Sequence of chain 28.B:
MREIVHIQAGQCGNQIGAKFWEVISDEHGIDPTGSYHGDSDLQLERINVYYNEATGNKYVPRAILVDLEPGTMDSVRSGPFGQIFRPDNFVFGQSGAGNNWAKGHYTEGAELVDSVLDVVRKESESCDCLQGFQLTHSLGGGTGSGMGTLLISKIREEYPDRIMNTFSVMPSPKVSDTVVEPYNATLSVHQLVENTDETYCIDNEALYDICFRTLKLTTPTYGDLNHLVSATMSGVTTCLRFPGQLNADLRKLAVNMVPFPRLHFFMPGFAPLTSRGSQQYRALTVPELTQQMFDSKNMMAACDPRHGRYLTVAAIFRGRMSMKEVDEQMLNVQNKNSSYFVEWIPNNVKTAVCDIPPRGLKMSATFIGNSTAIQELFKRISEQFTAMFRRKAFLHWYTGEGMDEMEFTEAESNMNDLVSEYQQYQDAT

The protein below binds the small molecule below.
Small molecule (SMILES): CC(=O)O[C@H]1C(=O)[C@@]2(C)[C@H]([C@H](OC(=O)c3ccccc3)[C@]3(O)C[C@H](OC(=O)[C@H](O)[C@@H](NC(=O)c4ccccc4)c4ccccc4)C(C)=C1C3(C)C)[C@]1(OC(C)=O)CO[C@@H]1C[C@@H]2O

Binding-site contacts:
Ligand atom C40 contacts residue SER234 of chain 28.B at 2.9 Å.
Ligand atom O06 contacts residue PRO272 of chain 28.B at 3.8 Å.
Ligand atom C09 contacts residue HIS227 of chain 28.B at 3.9 Å.
Ligand atom O06 contacts residue LEU273 of chain 28.B at 3.4 Å.
Ligand atom C07 contacts residue HIS227 of chain 28.B at 2.7 Å.
Ligand atom C39 contacts residue SER234 of chain 28.B at 3.9 Å.
Ligand atom C06 contacts residue ASP224 of chain 28.B at 3.6 Å.
Ligand atom C41 contacts residue VAL23 of chain 28.B at 3.2 Å (hydrophobic).
Ligand atom C09 contacts residue LEU228 of chain 28.B at 4.1 Å (hydrophobic).
Ligand atom C19 contacts residue THR274 of chain 28.B at 3.3 Å.
Ligand atom O06 contacts residue LEU215 of chain 28.B at 3.6 Å.
Ligand atom C08 contacts residue HIS227 of chain 28.B at 3.3 Å.
Ligand atom C16 contacts residue PRO272 of chain 28.B at 4.0 Å (hydrophobic).
Ligand atom C14 contacts residue LEU215 of chain 28.B at 3.9 Å (hydrophobic).
Ligand atom O13 contacts residue GLY360 of chain 28.B at 3.6 Å (h-bond).
Ligand atom C07 contacts residue ASP224 of chain 28.B at 3.5 Å.
Ligand atom O12 contacts residue GLY360 of chain 28.B at 3.4 Å (h-bond).
Ligand atom C36 contacts residue HIS227 of chain 28.B at 3.3 Å.
Ligand atom C06 contacts residue HIS227 of chain 28.B at 2.8 Å.
Ligand atom O14 contacts residue HIS227 of chain 28.B at 2.2 Å (h-bond).
Ligand atom C44 contacts residue GLY360 of chain 28.B at 4.0 Å.
Ligand atom C31 contacts residue HIS227 of chain 28.B at 3.4 Å.
Ligand atom C27 contacts residue GLY360 of chain 28.B at 4.0 Å.
Ligand atom C14 contacts residue THR274 of chain 28.B at 4.0 Å.
Ligand atom O13 contacts residue PRO358 of chain 28.B at 3.5 Å.
Ligand atom C05 contacts residue HIS227 of chain 28.B at 3.4 Å.
Ligand atom O07 contacts residue THR274 of chain 28.B at 3.7 Å.
Ligand atom C15 contacts residue PRO272 of chain 28.B at 3.6 Å (hydrophobic).
Ligand atom C33 contacts residue ASP26 of chain 28.B at 3.9 Å.
Ligand atom C04 contacts residue HIS227 of chain 28.B at 4.0 Å.
Ligand atom C07 contacts residue LEU228 of chain 28.B at 4.0 Å (hydrophobic).
Ligand atom C41 contacts residue SER234 of chain 28.B at 3.6 Å.
Ligand atom O06 contacts residue THR274 of chain 28.B at 3.2 Å (h-bond).
Ligand atom C08 contacts residue LEU228 of chain 28.B at 3.3 Å (hydrophobic).
Ligand atom C16 contacts residue THR274 of chain 28.B at 3.6 Å.
Ligand atom O08 contacts residue ARG276 of chain 28.B at 3.6 Å.
Ligand atom O13 contacts residue ARG359 of chain 28.B at 3.4 Å (salt-bridge).
Ligand atom C30 contacts residue HIS227 of chain 28.B at 3.1 Å.
Ligand atom C44 contacts residue LEU361 of chain 28.B at 4.0 Å (hydrophobic).
Ligand atom C42 contacts residue VAL23 of chain 28.B at 3.5 Å (hydrophobic).